Sequence of chain 1.A:
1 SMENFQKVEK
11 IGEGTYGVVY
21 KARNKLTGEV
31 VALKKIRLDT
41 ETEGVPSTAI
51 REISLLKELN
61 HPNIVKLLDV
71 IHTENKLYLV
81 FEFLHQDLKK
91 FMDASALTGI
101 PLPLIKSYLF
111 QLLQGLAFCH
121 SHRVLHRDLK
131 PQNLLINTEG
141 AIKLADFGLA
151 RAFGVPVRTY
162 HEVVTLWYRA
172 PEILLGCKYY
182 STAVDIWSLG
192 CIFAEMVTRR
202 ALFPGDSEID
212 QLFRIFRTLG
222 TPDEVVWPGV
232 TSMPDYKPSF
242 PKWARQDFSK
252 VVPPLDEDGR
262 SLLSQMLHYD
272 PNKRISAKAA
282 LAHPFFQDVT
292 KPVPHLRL

A small-molecule ligand and the protein it binds are described below.
Small molecule (SMILES): O=S(=O)(CCNCCCO)c1ccc(Nc2nc(OCC3CCCCC3)c3nc[nH]c3n2)cc1

Binding-site contacts:
Ligand atom O4 contacts residue LYS90 of chain 1.A at 3.4 Å.
Ligand atom C8 contacts residue ALA32 of chain 1.A at 3.6 Å (hydrophobic).
Ligand atom C2 contacts residue LEU135 of chain 1.A at 3.7 Å (hydrophobic).
Ligand atom C4 contacts residue ALA32 of chain 1.A at 3.5 Å (hydrophobic).
Ligand atom C24 contacts residue ASP87 of chain 1.A at 3.7 Å.
Ligand atom C12 contacts residue GLU13 of chain 1.A at 3.4 Å.
Ligand atom C14 contacts residue ASN133 of chain 1.A at 3.4 Å.
Ligand atom C17 contacts residue HIS85 of chain 1.A at 3.2 Å.
Ligand atom C8 contacts residue GLU82 of chain 1.A at 3.5 Å.
Ligand atom N9 contacts residue ALA32 of chain 1.A at 3.2 Å.
Ligand atom C5 contacts residue LEU135 of chain 1.A at 3.5 Å (hydrophobic).
Ligand atom O4 contacts residue ASP87 of chain 1.A at 2.8 Å (salt-bridge).
Ligand atom C25 contacts residue ASP87 of chain 1.A at 3.3 Å.
Ligand atom O3 contacts residue GLN86 of chain 1.A at 3.5 Å.
Ligand atom O3 contacts residue LYS90 of chain 1.A at 3.6 Å.
Ligand atom C8 contacts residue PHE81 of chain 1.A at 3.2 Å (hydrophobic).
Ligand atom C18 contacts residue HIS85 of chain 1.A at 2.9 Å.
Ligand atom C4 contacts residue LEU135 of chain 1.A at 3.7 Å (hydrophobic).
Ligand atom N9 contacts residue PHE81 of chain 1.A at 3.8 Å.
Ligand atom C2 contacts residue LEU84 of chain 1.A at 3.6 Å (hydrophobic).
Ligand atom N6 contacts residue ASP87 of chain 1.A at 2.9 Å (salt-bridge).
Ligand atom N2 contacts residue LEU84 of chain 1.A at 2.6 Å (h-bond).
Ligand atom C17 contacts residue GLN86 of chain 1.A at 3.5 Å.
Ligand atom N1 contacts residue LEU135 of chain 1.A at 3.5 Å.
Ligand atom C4 contacts residue GLU82 of chain 1.A at 3.8 Å.
Ligand atom C16 contacts residue LEU84 of chain 1.A at 3.3 Å (hydrophobic).
Ligand atom N3 contacts residue LEU135 of chain 1.A at 3.8 Å.
Ligand atom O2 contacts residue LYS90 of chain 1.A at 3.4 Å (salt-bridge).
Ligand atom C26 contacts residue ASP87 of chain 1.A at 3.6 Å.
Ligand atom C20 contacts residue ILE11 of chain 1.A at 3.5 Å (hydrophobic).
Ligand atom C21 contacts residue ILE11 of chain 1.A at 3.3 Å (hydrophobic).
Ligand atom C18 contacts residue GLN86 of chain 1.A at 3.1 Å.
Ligand atom C19 contacts residue GLN86 of chain 1.A at 3.6 Å.
Ligand atom N3 contacts residue LEU84 of chain 1.A at 3.3 Å (h-bond).
Ligand atom C12 contacts residue GLY14 of chain 1.A at 3.7 Å.
Ligand atom O2 contacts residue GLN86 of chain 1.A at 3.8 Å.
Ligand atom O3 contacts residue ASP87 of chain 1.A at 3.3 Å (salt-bridge).
Ligand atom C6 contacts residue LEU135 of chain 1.A at 3.5 Å (hydrophobic).
Ligand atom C17 contacts residue LEU84 of chain 1.A at 3.0 Å (hydrophobic).
Ligand atom N9 contacts residue GLU82 of chain 1.A at 2.7 Å (salt-bridge).